Sequence of chain 1.C:
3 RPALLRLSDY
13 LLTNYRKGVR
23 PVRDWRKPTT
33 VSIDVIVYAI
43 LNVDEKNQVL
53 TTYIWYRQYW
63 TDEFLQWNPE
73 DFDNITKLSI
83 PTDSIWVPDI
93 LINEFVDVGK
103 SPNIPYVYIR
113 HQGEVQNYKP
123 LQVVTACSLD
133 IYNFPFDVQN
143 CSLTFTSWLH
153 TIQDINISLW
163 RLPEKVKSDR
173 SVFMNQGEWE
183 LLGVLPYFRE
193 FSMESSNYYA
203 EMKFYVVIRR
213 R

This small molecule binds to this protein.
Small molecule (SMILES): CC(=O)N[C@H]1[C@H](O[C@H]2[C@H](O)[C@@H](NC(C)=O)CO[C@@H]2CO)O[C@H](CO)[C@@H](O)[C@@H]1O

Binding-site contacts:
Ligand atom O7 contacts residue LEU187 of chain 1.C at 3.1 Å.
Ligand atom C1 contacts residue VAL209 of chain 1.C at 4.4 Å (hydrophobic).
Ligand atom N2 contacts residue VAL209 of chain 1.C at 4.0 Å.
Ligand atom N2 contacts residue ASN142 of chain 1.C at 2.9 Å (h-bond).
Ligand atom C6 contacts residue TYR207 of chain 1.C at 3.7 Å (hydrophobic).
Ligand atom O5 contacts residue ASN142 of chain 1.C at 2.4 Å (h-bond).
Ligand atom C4 contacts residue ASN142 of chain 1.C at 4.2 Å.
Ligand atom C5 contacts residue TYR207 of chain 1.C at 4.1 Å (hydrophobic).
Ligand atom O7 contacts residue ASN142 of chain 1.C at 3.5 Å (h-bond).
Ligand atom C8 contacts residue TYR207 of chain 1.C at 4.2 Å (hydrophobic).
Ligand atom C8 contacts residue PRO188 of chain 1.C at 3.5 Å (hydrophobic).
Ligand atom C3 contacts residue ASN142 of chain 1.C at 3.8 Å.
Ligand atom C8 contacts residue ASN142 of chain 1.C at 4.4 Å.
Ligand atom C5 contacts residue ASN142 of chain 1.C at 3.7 Å.
Ligand atom C8 contacts residue TYR189 of chain 1.C at 3.9 Å (hydrophobic).
Ligand atom C2 contacts residue ASN142 of chain 1.C at 2.5 Å.
Ligand atom C8 contacts residue VAL209 of chain 1.C at 3.6 Å (hydrophobic).
Ligand atom O5 contacts residue TYR207 of chain 1.C at 4.4 Å.
Ligand atom O4 contacts residue LEU187 of chain 1.C at 4.1 Å.
Ligand atom C7 contacts residue ASN142 of chain 1.C at 3.4 Å.
Ligand atom C1 contacts residue ASN142 of chain 1.C at 1.4 Å.
Ligand atom C7 contacts residue LEU187 of chain 1.C at 4.1 Å (hydrophobic).